Binding-site contacts:
Ligand atom O2 contacts residue PHE133 of chain 1.A at 3.5 Å (h-bond).
Ligand atom C12 contacts residue LEU54 of chain 1.A at 3.8 Å (hydrophobic).
Ligand atom C3 contacts residue THR129 of chain 1.A at 3.8 Å.
Ligand atom C10 contacts residue LEU54 of chain 1.A at 3.7 Å (hydrophobic).
Ligand atom C9 contacts residue LEU54 of chain 1.A at 3.9 Å (hydrophobic).
Ligand atom C15 contacts residue ASP219 of chain 1.A at 3.5 Å.
Ligand atom C3 contacts residue LEU208 of chain 1.A at 3.8 Å (hydrophobic).
Ligand atom N2 contacts residue ALA80 of chain 1.A at 3.9 Å.
Ligand atom C4 contacts residue LYS82 of chain 1.A at 3.9 Å.
Ligand atom C6 contacts residue LYS82 of chain 1.A at 4.0 Å.
Ligand atom C70 contacts residue LEU208 of chain 1.A at 3.7 Å (hydrophobic).
Ligand atom C24 contacts residue PHE133 of chain 1.A at 2.5 Å (hydrophobic).
Ligand atom C13 contacts residue CYS132 of chain 1.A at 3.7 Å (hydrophobic).
Ligand atom C2 contacts residue LEU208 of chain 1.A at 3.4 Å (hydrophobic).
Ligand atom C23 contacts residue TYR131 of chain 1.A at 3.8 Å (hydrophobic).
Ligand atom O1 contacts residue LEU54 of chain 1.A at 3.9 Å.
Ligand atom C1 contacts residue ALA80 of chain 1.A at 3.4 Å (hydrophobic).
Ligand atom C12 contacts residue TYR131 of chain 1.A at 3.7 Å (hydrophobic).
Ligand atom C14 contacts residue ASP219 of chain 1.A at 3.6 Å.
Ligand atom C23 contacts residue PHE133 of chain 1.A at 3.8 Å (hydrophobic).
Ligand atom N2 contacts residue TYR131 of chain 1.A at 3.5 Å.
Ligand atom O2 contacts residue GLY135 of chain 1.A at 3.9 Å.
Ligand atom O2 contacts residue TYR134 of chain 1.A at 4.0 Å.
Ligand atom C18 contacts residue LEU54 of chain 1.A at 4.0 Å (hydrophobic).
Ligand atom C7 contacts residue LEU208 of chain 1.A at 3.9 Å (hydrophobic).
Ligand atom C12 contacts residue CYS132 of chain 1.A at 2.9 Å (hydrophobic).
Ligand atom N2 contacts residue CYS132 of chain 1.A at 2.9 Å (h-bond).
Ligand atom N1 contacts residue LEU208 of chain 1.A at 3.6 Å.
Ligand atom N3 contacts residue LEU208 of chain 1.A at 3.5 Å.
Ligand atom C5 contacts residue LEU54 of chain 1.A at 3.7 Å (hydrophobic).
Ligand atom C5 contacts residue TYR131 of chain 1.A at 3.3 Å (hydrophobic).
Ligand atom C30 contacts residue ARG224 of chain 1.A at 3.8 Å.
Ligand atom C27 contacts residue TYR131 of chain 1.A at 3.4 Å (hydrophobic).
Ligand atom C1 contacts residue CYS132 of chain 1.A at 3.6 Å (hydrophobic).
Ligand atom C30 contacts residue ALA223 of chain 1.A at 3.8 Å (hydrophobic).
Ligand atom C10 contacts residue CYS132 of chain 1.A at 3.3 Å (hydrophobic).
Ligand atom C16 contacts residue LYS82 of chain 1.A at 3.3 Å.
Ligand atom C4 contacts residue THR129 of chain 1.A at 3.9 Å.
Ligand atom C13 contacts residue LEU54 of chain 1.A at 3.9 Å (hydrophobic).
Ligand atom C1 contacts residue GLU130 of chain 1.A at 3.6 Å.

This small molecule binds to this protein.
Small molecule (SMILES): CC1(COc2ccc3c(c2)ncn3-c2ccc3cccc(N4CCC(N)CC4)c3n2)COC1

Sequence of chain 1.A:
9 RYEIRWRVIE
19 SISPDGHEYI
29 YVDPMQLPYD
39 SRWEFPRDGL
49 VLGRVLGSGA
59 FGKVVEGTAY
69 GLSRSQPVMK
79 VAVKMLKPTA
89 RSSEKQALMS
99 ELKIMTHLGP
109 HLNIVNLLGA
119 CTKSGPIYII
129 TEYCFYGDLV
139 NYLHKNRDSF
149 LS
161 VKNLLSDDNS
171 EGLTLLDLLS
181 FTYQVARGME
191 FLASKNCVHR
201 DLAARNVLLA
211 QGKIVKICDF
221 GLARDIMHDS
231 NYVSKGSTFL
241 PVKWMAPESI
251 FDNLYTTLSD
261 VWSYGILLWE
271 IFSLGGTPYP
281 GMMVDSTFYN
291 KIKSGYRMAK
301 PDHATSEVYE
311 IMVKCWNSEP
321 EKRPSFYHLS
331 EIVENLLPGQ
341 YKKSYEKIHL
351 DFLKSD